Sequence of chain 1.F:
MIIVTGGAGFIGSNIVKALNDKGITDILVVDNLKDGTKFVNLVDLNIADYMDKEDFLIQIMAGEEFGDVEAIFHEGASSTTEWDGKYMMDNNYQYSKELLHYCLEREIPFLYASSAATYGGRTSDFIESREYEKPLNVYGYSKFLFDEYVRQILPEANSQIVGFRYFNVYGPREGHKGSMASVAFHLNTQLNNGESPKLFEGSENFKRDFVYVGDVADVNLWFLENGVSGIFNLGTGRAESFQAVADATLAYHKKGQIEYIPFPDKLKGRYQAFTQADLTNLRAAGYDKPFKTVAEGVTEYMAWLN

A protein and the small-molecule ligand that binds it are described below.
Small molecule (SMILES): Nc1ncnc2c1ncn2[C@@H]1O[C@H](CO[P](=O)(O)O[P](=O)(O)O[C@H]2O[C@H](CO)[C@@H](O)[C@H](O)[C@H]2O)[C@@H](O)[C@H]1O

Binding-site contacts:
Ligand atom O2D contacts residue ALA182 of chain 1.F at 3.5 Å (h-bond).
Ligand atom O1A contacts residue TYR272 of chain 1.F at 3.5 Å.
Ligand atom N7 contacts residue TYR272 of chain 1.F at 2.9 Å (h-bond).
Ligand atom O3' contacts residue GLN273 of chain 1.F at 3.2 Å (h-bond).
Ligand atom O6' contacts residue SER116 of chain 1.F at 3.8 Å.
Ligand atom O1A contacts residue ARG209 of chain 1.F at 2.7 Å (salt-bridge).
Ligand atom C5D contacts residue LEU268 of chain 1.F at 3.7 Å (hydrophobic).
Ligand atom C2 contacts residue PHE201 of chain 1.F at 3.5 Å (hydrophobic).
Ligand atom N6 contacts residue PHE243 of chain 1.F at 3.2 Å.
Ligand atom N9 contacts residue PHE201 of chain 1.F at 3.5 Å.
Ligand atom O2D contacts residue HIS187 of chain 1.F at 3.1 Å (h-bond).
Ligand atom N1 contacts residue PHE201 of chain 1.F at 3.2 Å (h-bond).
Ligand atom O2B contacts residue ASN169 of chain 1.F at 3.2 Å (h-bond).
Ligand atom C6 contacts residue SER204 of chain 1.F at 3.7 Å.
Ligand atom O6' contacts residue TYR167 of chain 1.F at 3.5 Å (h-bond).
Ligand atom C5 contacts residue PHE243 of chain 1.F at 3.8 Å (hydrophobic).
Ligand atom N7 contacts residue PHE243 of chain 1.F at 3.4 Å.
Ligand atom C6 contacts residue PHE201 of chain 1.F at 3.5 Å (hydrophobic).
Ligand atom C6' contacts residue PHE168 of chain 1.F at 3.2 Å (hydrophobic).
Ligand atom C8 contacts residue PHE201 of chain 1.F at 3.7 Å (hydrophobic).
Ligand atom O6' contacts residue PHE168 of chain 1.F at 3.6 Å.
Ligand atom C5' contacts residue ASN169 of chain 1.F at 3.5 Å.
Ligand atom O4' contacts residue THR276 of chain 1.F at 3.6 Å.
Ligand atom O3D contacts residue SER180 of chain 1.F at 3.1 Å (h-bond).
Ligand atom C4 contacts residue PHE201 of chain 1.F at 3.4 Å (hydrophobic).
Ligand atom O2' contacts residue GLN273 of chain 1.F at 3.4 Å (h-bond).
Ligand atom PB contacts residue ARG209 of chain 1.F at 3.5 Å.
Ligand atom O2B contacts residue ARG209 of chain 1.F at 2.9 Å (salt-bridge).
Ligand atom O3B contacts residue ARG209 of chain 1.F at 2.9 Å (salt-bridge).
Ligand atom C5 contacts residue PHE201 of chain 1.F at 3.5 Å (hydrophobic).
Ligand atom N3 contacts residue PHE201 of chain 1.F at 3.6 Å.
Ligand atom O2D contacts residue SER180 of chain 1.F at 3.0 Å (h-bond).
Ligand atom N1 contacts residue LEU200 of chain 1.F at 3.5 Å.
Ligand atom N7 contacts residue PHE201 of chain 1.F at 3.7 Å.
Ligand atom N1 contacts residue SER204 of chain 1.F at 3.6 Å (h-bond).
Ligand atom C5 contacts residue TYR272 of chain 1.F at 3.7 Å (hydrophobic).
Ligand atom N6 contacts residue SER204 of chain 1.F at 3.0 Å (h-bond).
Ligand atom O6' contacts residue NAP1 of chain 1.U at 3.4 Å.
Ligand atom N6 contacts residue TYR272 of chain 1.F at 3.3 Å (h-bond).
Ligand atom O4' contacts residue ALA117 of chain 1.F at 3.7 Å.